Binding-site contacts:
Ligand atom C3 contacts residue HIS94 of chain 1.A at 3.9 Å.
Ligand atom O1 contacts residue LEU197 of chain 1.A at 3.3 Å.
Ligand atom C6 contacts residue THR199 of chain 1.A at 3.3 Å.
Ligand atom C contacts residue GOL1 of chain 1.D at 3.7 Å.
Ligand atom S1 contacts residue ZN1 of chain 1.B at 3.0 Å.
Ligand atom C10 contacts residue PRO201 of chain 1.A at 3.9 Å (hydrophobic).
Ligand atom O contacts residue HIS119 of chain 1.A at 3.5 Å (h-bond).
Ligand atom C contacts residue PHE130 of chain 1.A at 3.7 Å (hydrophobic).
Ligand atom C1 contacts residue GOL1 of chain 1.D at 3.8 Å.
Ligand atom O contacts residue ZN1 of chain 1.B at 3.0 Å.
Ligand atom N1 contacts residue HIS96 of chain 1.A at 3.5 Å (h-bond).
Ligand atom O1 contacts residue THR198 of chain 1.A at 2.9 Å (h-bond).
Ligand atom O1 contacts residue TRP208 of chain 1.A at 3.5 Å.
Ligand atom O2 contacts residue GLY131 of chain 1.A at 2.7 Å (h-bond).
Ligand atom N1 contacts residue ZN1 of chain 1.B at 2.0 Å.
Ligand atom S1 contacts residue THR198 of chain 1.A at 3.9 Å.
Ligand atom C4 contacts residue HIS94 of chain 1.A at 3.9 Å.
Ligand atom N1 contacts residue HIS94 of chain 1.A at 3.2 Å (h-bond).
Ligand atom O contacts residue HIS94 of chain 1.A at 3.3 Å.
Ligand atom C3 contacts residue VAL121 of chain 1.A at 3.9 Å (hydrophobic).
Ligand atom N2 contacts residue PHE130 of chain 1.A at 3.6 Å.
Ligand atom S contacts residue GOL1 of chain 1.D at 3.0 Å (h-bond).
Ligand atom C12 contacts residue PRO201 of chain 1.A at 3.6 Å (hydrophobic).
Ligand atom O2 contacts residue GLN135 of chain 1.A at 3.2 Å (h-bond).
Ligand atom S contacts residue GLN92 of chain 1.A at 2.9 Å (h-bond).
Ligand atom O3 contacts residue GLY131 of chain 1.A at 3.7 Å.
Ligand atom N1 contacts residue HIS119 of chain 1.A at 3.5 Å (h-bond).
Ligand atom C2 contacts residue LEU197 of chain 1.A at 3.9 Å (hydrophobic).
Ligand atom C5 contacts residue THR199 of chain 1.A at 3.4 Å.
Ligand atom N1 contacts residue THR198 of chain 1.A at 2.9 Å (h-bond).
Ligand atom O contacts residue VAL142 of chain 1.A at 3.8 Å.
Ligand atom C8 contacts residue PHE130 of chain 1.A at 3.9 Å (hydrophobic).
Ligand atom C6 contacts residue GOL1 of chain 1.D at 3.6 Å.
Ligand atom N5 contacts residue VAL134 of chain 1.A at 3.8 Å.
Ligand atom N4 contacts residue GLY131 of chain 1.A at 3.4 Å (h-bond).
Ligand atom S1 contacts residue HIS94 of chain 1.A at 3.8 Å.
Ligand atom C9 contacts residue PRO201 of chain 1.A at 3.9 Å (hydrophobic).
Ligand atom C3 contacts residue LEU197 of chain 1.A at 3.8 Å (hydrophobic).
Ligand atom O2 contacts residue VAL134 of chain 1.A at 3.6 Å.
Ligand atom C4 contacts residue LEU197 of chain 1.A at 3.9 Å (hydrophobic).

Sequence of chain 1.A:
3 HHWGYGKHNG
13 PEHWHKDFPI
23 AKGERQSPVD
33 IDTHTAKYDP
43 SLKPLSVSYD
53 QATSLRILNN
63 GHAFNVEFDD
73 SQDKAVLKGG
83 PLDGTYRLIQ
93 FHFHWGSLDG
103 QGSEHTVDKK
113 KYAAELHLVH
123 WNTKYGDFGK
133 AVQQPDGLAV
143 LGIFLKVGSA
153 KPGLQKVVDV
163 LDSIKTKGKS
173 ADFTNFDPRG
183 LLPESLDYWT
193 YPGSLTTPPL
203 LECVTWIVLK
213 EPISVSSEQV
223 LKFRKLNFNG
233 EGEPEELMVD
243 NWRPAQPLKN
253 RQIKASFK

A small-molecule ligand and the protein it binds are described below.
Small molecule (SMILES): NS(=O)(=O)c1ccc(NC(=S)N[C@@H]2CCN(c3cccc([N+](=O)[O-])n3)C2)cc1